Binding-site contacts:
Ligand atom CG2 contacts residue PHE71 of chain 36.A at 4.0 Å (hydrophobic).
Ligand atom CD1 contacts residue THR349 of chain 36.A at 4.3 Å.

Sequence of chain 36.A:
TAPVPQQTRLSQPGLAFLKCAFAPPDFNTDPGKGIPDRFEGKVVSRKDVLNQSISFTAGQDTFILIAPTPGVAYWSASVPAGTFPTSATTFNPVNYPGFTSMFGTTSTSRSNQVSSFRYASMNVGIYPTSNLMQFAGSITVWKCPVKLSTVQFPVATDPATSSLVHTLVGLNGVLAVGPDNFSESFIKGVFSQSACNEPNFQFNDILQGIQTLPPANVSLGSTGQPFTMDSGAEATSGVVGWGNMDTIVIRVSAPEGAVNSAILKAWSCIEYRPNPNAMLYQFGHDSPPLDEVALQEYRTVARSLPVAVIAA

This protein binds this small molecule.
Small molecule (SMILES): CC[C@H](C)[C@@H](C=O)NC(=O)[C@H](CO)NC(=O)[C@H](CCCCN)NC(=O)[C@@H](N)C(C)C